This protein binds this small molecule.
Small molecule (SMILES): CCOP(=O)(COc1ccc(C[C@H](NC(=O)O[C@H]2CO[C@H]3OCC[C@H]32)[C@H](O)CN(CC(C)C)S(=O)(=O)c2ccc3c(c2)OCO3)cc1)OCC

Sequence of chain 1.B:
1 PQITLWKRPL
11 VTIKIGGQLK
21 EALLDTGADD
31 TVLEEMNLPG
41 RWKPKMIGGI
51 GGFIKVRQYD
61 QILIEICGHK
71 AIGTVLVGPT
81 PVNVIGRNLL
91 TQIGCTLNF

Sequence of chain 1.A:
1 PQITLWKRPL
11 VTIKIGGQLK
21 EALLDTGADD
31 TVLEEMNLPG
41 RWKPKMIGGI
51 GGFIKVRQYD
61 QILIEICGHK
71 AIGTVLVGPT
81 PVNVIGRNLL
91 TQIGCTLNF

Binding-site contacts:
Ligand atom O38 contacts residue GLY27 of chain 1.A at 3.4 Å.
Ligand atom O46 contacts residue PRO81 of chain 1.B at 3.6 Å.
Ligand atom C30 contacts residue GLY49 of chain 1.A at 2.9 Å.
Ligand atom C09 contacts residue ASP25 of chain 1.A at 3.4 Å.
Ligand atom C28 contacts residue GLY49 of chain 1.A at 3.6 Å.
Ligand atom C23 contacts residue VAL82 of chain 1.B at 3.4 Å (hydrophobic).
Ligand atom C24 contacts residue VAL82 of chain 1.B at 3.4 Å (hydrophobic).
Ligand atom O41 contacts residue ASP30 of chain 1.A at 3.0 Å (salt-bridge).
Ligand atom C28 contacts residue GLY48 of chain 1.A at 3.2 Å.
Ligand atom C08 contacts residue ASP25 of chain 1.B at 3.2 Å.
Ligand atom C22 contacts residue VAL82 of chain 1.B at 3.5 Å (hydrophobic).
Ligand atom O38 contacts residue ASP25 of chain 1.B at 2.5 Å (salt-bridge).
Ligand atom C16 contacts residue GLY48 of chain 1.A at 3.0 Å.
Ligand atom C09 contacts residue ASP25 of chain 1.B at 3.3 Å.
Ligand atom C21 contacts residue ILE50 of chain 1.A at 3.5 Å (hydrophobic).
Ligand atom O41 contacts residue ASP29 of chain 1.A at 3.1 Å (salt-bridge).
Ligand atom C32 contacts residue PHE53 of chain 1.A at 3.5 Å (hydrophobic).
Ligand atom C31 contacts residue PRO81 of chain 1.B at 3.3 Å (hydrophobic).
Ligand atom C18 contacts residue ASP25 of chain 1.B at 3.3 Å.
Ligand atom C21 contacts residue GLY49 of chain 1.A at 3.5 Å.
Ligand atom C06 contacts residue ASP30 of chain 1.B at 3.2 Å.
Ligand atom O40 contacts residue ALA28 of chain 1.A at 3.5 Å.
Ligand atom O36 contacts residue GLY49 of chain 1.B at 3.1 Å.
Ligand atom C14 contacts residue GLY48 of chain 1.A at 3.1 Å.
Ligand atom C03 contacts residue GLY48 of chain 1.B at 3.3 Å.
Ligand atom C06 contacts residue VAL32 of chain 1.B at 3.6 Å (hydrophobic).
Ligand atom C24 contacts residue GLY27 of chain 1.A at 3.4 Å.
Ligand atom C33 contacts residue ASP30 of chain 1.B at 3.1 Å.
Ligand atom O36 contacts residue ILE50 of chain 1.A at 3.0 Å.
Ligand atom O38 contacts residue ASP25 of chain 1.A at 2.6 Å (salt-bridge).
Ligand atom C06 contacts residue ALA28 of chain 1.B at 3.5 Å (hydrophobic).
Ligand atom O45 contacts residue ASP30 of chain 1.B at 3.0 Å (salt-bridge).
Ligand atom C05 contacts residue ALA28 of chain 1.B at 3.5 Å (hydrophobic).
Ligand atom N35 contacts residue GLY27 of chain 1.A at 3.1 Å (h-bond).
Ligand atom C07 contacts residue GLY27 of chain 1.B at 3.6 Å.
Ligand atom O37 contacts residue ILE50 of chain 1.A at 3.6 Å.
Ligand atom C23 contacts residue ARG8 of chain 1.B at 3.6 Å.
Ligand atom C26 contacts residue VAL82 of chain 1.A at 3.4 Å (hydrophobic).
Ligand atom C15 contacts residue ASP29 of chain 1.A at 3.5 Å.
Ligand atom O42 contacts residue ASP29 of chain 1.A at 2.9 Å (salt-bridge).